Sequence of chain 1.A:
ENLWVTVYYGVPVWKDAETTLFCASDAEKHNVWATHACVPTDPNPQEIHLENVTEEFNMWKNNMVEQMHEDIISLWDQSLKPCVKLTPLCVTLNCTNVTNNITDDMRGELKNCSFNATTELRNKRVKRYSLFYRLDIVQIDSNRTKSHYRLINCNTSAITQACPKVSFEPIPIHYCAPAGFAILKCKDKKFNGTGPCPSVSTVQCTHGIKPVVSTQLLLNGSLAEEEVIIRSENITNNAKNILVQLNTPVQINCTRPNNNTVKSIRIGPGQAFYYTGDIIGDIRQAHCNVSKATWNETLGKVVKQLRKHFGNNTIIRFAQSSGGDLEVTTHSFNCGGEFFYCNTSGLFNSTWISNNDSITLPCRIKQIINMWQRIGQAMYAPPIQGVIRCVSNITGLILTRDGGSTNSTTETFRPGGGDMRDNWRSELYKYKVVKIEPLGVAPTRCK

Binding-site contacts:
Ligand atom C8 contacts residue ILE189 of chain 1.E at 4.1 Å (hydrophobic).
Ligand atom C7 contacts residue ARG303 of chain 1.A at 4.0 Å.
Ligand atom O5 contacts residue ASN192 of chain 1.E at 2.5 Å (h-bond).
Ligand atom C8 contacts residue THR193 of chain 1.E at 4.4 Å.
Ligand atom C2 contacts residue ASN192 of chain 1.E at 2.5 Å.
Ligand atom C3 contacts residue ASN192 of chain 1.E at 3.9 Å.
Ligand atom C7 contacts residue ASN192 of chain 1.E at 3.3 Å.
Ligand atom C5 contacts residue ASN192 of chain 1.E at 3.8 Å.
Ligand atom C8 contacts residue VAL175 of chain 1.E at 4.2 Å (hydrophobic).
Ligand atom C8 contacts residue ARG303 of chain 1.A at 4.3 Å.
Ligand atom C4 contacts residue ASN192 of chain 1.E at 4.4 Å.
Ligand atom C1 contacts residue ASN192 of chain 1.E at 1.5 Å.
Ligand atom N2 contacts residue ASN192 of chain 1.E at 2.9 Å (h-bond).
Ligand atom C8 contacts residue ASN192 of chain 1.E at 3.2 Å.
Ligand atom O7 contacts residue ARG303 of chain 1.A at 3.0 Å (salt-bridge).
Ligand atom O7 contacts residue ASN192 of chain 1.E at 3.4 Å (h-bond).

The small molecule below binds the protein below.
Small molecule (SMILES): CC(=O)N[C@H]1[C@H](O[C@H]2[C@H](O)[C@@H](NC(C)=O)CO[C@@H]2CO)O[C@H](CO)[C@@H](O[C@@H]2O[C@H](CO)[C@@H](O)[C@H](O)[C@@H]2O)[C@@H]1O

Sequence of chain 1.E:
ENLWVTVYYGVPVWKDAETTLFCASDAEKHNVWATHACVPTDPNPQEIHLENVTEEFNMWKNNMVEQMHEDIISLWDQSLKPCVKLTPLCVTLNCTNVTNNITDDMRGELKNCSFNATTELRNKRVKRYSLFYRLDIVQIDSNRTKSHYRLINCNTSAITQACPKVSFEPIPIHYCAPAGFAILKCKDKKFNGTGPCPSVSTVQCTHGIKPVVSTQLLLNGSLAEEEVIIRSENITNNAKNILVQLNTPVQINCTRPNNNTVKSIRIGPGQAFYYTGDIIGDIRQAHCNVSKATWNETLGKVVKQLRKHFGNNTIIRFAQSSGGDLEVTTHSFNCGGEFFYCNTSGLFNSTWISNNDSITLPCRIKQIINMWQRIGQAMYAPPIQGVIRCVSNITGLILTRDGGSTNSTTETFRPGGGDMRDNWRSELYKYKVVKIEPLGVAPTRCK